A small-molecule ligand and the protein it binds are described below.
Small molecule (SMILES): OC[C@H]1O[C@@H](O)[C@H](O)[C@@H](O[C@@H]2O[C@H]3CO[C@@H]([C@@H]2O)[C@@H]3O)[C@H]1O

Sequence of chain 1.A:
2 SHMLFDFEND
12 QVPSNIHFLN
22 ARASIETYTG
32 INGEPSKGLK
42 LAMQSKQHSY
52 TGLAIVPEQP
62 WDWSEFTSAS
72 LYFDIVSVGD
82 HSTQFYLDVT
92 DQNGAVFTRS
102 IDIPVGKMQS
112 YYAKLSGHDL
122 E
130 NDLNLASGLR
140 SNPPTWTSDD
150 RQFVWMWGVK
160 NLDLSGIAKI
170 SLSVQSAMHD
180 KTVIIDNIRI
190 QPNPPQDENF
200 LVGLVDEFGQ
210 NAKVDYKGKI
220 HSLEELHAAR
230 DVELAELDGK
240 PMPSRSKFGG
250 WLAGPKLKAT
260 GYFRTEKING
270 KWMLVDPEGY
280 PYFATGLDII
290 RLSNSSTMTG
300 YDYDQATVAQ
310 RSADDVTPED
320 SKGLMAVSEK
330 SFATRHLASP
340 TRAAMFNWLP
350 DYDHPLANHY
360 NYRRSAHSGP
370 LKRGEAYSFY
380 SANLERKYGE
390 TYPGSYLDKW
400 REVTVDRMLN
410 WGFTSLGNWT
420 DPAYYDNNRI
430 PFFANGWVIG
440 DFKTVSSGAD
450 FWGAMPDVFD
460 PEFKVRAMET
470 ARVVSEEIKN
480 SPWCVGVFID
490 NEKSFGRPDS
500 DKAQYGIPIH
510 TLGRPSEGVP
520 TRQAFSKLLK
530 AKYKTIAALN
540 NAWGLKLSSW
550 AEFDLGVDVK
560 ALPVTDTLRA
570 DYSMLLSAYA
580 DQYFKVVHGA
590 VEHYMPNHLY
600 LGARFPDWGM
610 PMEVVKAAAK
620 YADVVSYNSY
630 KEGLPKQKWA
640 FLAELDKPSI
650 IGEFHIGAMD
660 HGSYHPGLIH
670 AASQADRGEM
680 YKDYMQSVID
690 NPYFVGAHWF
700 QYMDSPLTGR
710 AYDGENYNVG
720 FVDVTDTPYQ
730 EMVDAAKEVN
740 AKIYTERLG

Binding-site contacts:
Ligand atom O4 contacts residue ARG496 of chain 1.A at 2.8 Å (salt-bridge).
Ligand atom C6 contacts residue ARG496 of chain 1.A at 3.7 Å.
Ligand atom C2 contacts residue TRP607 of chain 1.A at 3.8 Å (hydrophobic).
Ligand atom CAF contacts residue PHE450 of chain 1.A at 3.7 Å (hydrophobic).
Ligand atom O4 contacts residue TRP607 of chain 1.A at 3.6 Å.
Ligand atom O6 contacts residue TRP156 of chain 1.A at 3.4 Å.
Ligand atom OAH contacts residue GLU714 of chain 1.A at 4.0 Å.
Ligand atom C6 contacts residue PHE450 of chain 1.A at 3.6 Å (hydrophobic).
Ligand atom C1 contacts residue ARG496 of chain 1.A at 3.7 Å.
Ligand atom CAC contacts residue LEU667 of chain 1.A at 3.5 Å (hydrophobic).
Ligand atom CAA contacts residue TRP607 of chain 1.A at 3.6 Å (hydrophobic).
Ligand atom O2 contacts residue TRP156 of chain 1.A at 3.8 Å.
Ligand atom CAD contacts residue TRP607 of chain 1.A at 3.9 Å (hydrophobic).
Ligand atom O3 contacts residue TRP607 of chain 1.A at 3.2 Å (h-bond).
Ligand atom OAI contacts residue GLU491 of chain 1.A at 2.5 Å (salt-bridge).
Ligand atom OAJ contacts residue TRP607 of chain 1.A at 3.3 Å (h-bond).
Ligand atom C5 contacts residue ARG496 of chain 1.A at 4.0 Å.
Ligand atom OAH contacts residue LEU667 of chain 1.A at 3.7 Å.
Ligand atom OAG contacts residue TRP607 of chain 1.A at 3.0 Å (h-bond).
Ligand atom OAJ contacts residue PHE450 of chain 1.A at 3.8 Å.
Ligand atom C2 contacts residue ARG496 of chain 1.A at 4.0 Å.
Ligand atom C3 contacts residue TRP156 of chain 1.A at 3.8 Å (hydrophobic).
Ligand atom CAC contacts residue GOL1 of chain 1.F at 3.8 Å.
Ligand atom O2 contacts residue TRP607 of chain 1.A at 4.0 Å.
Ligand atom CAB contacts residue TRP607 of chain 1.A at 3.9 Å (hydrophobic).
Ligand atom CAE contacts residue TRP607 of chain 1.A at 3.9 Å (hydrophobic).
Ligand atom OAI contacts residue TRP451 of chain 1.A at 3.5 Å.
Ligand atom C4 contacts residue ARG496 of chain 1.A at 4.0 Å.
Ligand atom O1 contacts residue ARG496 of chain 1.A at 3.3 Å (salt-bridge).
Ligand atom C5 contacts residue TRP156 of chain 1.A at 4.0 Å (hydrophobic).
Ligand atom O5 contacts residue ARG496 of chain 1.A at 3.0 Å (salt-bridge).
Ligand atom OAH contacts residue GOL1 of chain 1.F at 3.9 Å.
Ligand atom CAD contacts residue GLU491 of chain 1.A at 3.2 Å.
Ligand atom O4 contacts residue PHE450 of chain 1.A at 3.5 Å.
Ligand atom C1 contacts residue TRP156 of chain 1.A at 3.7 Å (hydrophobic).
Ligand atom CAE contacts residue PHE450 of chain 1.A at 3.5 Å (hydrophobic).
Ligand atom CAD contacts residue GOL1 of chain 1.F at 3.7 Å.
Ligand atom C4 contacts residue PHE450 of chain 1.A at 3.9 Å (hydrophobic).
Ligand atom CAB contacts residue LEU667 of chain 1.A at 3.6 Å (hydrophobic).
Ligand atom OAI contacts residue GOL1 of chain 1.F at 2.7 Å (h-bond).